Binding-site contacts:
Ligand atom O contacts residue TRP147 of chain 1.A at 3.4 Å (h-bond).
Ligand atom N contacts residue SER77 of chain 1.A at 3.2 Å (h-bond).
Ligand atom O contacts residue TRP73 of chain 1.A at 3.2 Å (h-bond).
Ligand atom O contacts residue HIS155 of chain 1.A at 2.9 Å.
Ligand atom OG1 contacts residue LYS146 of chain 1.A at 3.1 Å (salt-bridge).
Ligand atom O contacts residue LYS146 of chain 1.A at 2.7 Å.
Ligand atom CD contacts residue GLU163 of chain 1.A at 3.4 Å.
Ligand atom N contacts residue GLU63 of chain 1.A at 2.8 Å (salt-bridge).
Ligand atom CD contacts residue TRP167 of chain 1.A at 3.4 Å (hydrophobic).
Ligand atom OXT contacts residue ASN80 of chain 1.A at 2.8 Å (h-bond).
Ligand atom CE contacts residue ARG62 of chain 1.A at 3.2 Å.
Ligand atom NZ contacts residue TRP167 of chain 1.A at 2.6 Å.
Ligand atom C contacts residue TYR84 of chain 1.A at 3.2 Å (hydrophobic).
Ligand atom ND2 contacts residue TYR156 of chain 1.A at 3.0 Å (h-bond).
Ligand atom OD1 contacts residue GLN70 of chain 1.A at 3.1 Å (h-bond).
Ligand atom C contacts residue LYS146 of chain 1.A at 3.4 Å.
Ligand atom O contacts residue TYR159 of chain 1.A at 2.7 Å (h-bond).
Ligand atom O contacts residue TYR84 of chain 1.A at 2.7 Å (h-bond).
Ligand atom O contacts residue TYR7 of chain 1.A at 3.4 Å.
Ligand atom ND2 contacts residue GLN97 of chain 1.A at 3.0 Å (h-bond).
Ligand atom O contacts residue TRP147 of chain 1.A at 2.8 Å (h-bond).
Ligand atom OXT contacts residue LYS146 of chain 1.A at 3.2 Å.
Ligand atom O contacts residue LYS66 of chain 1.A at 2.8 Å.
Ligand atom NZ contacts residue ARG62 of chain 1.A at 3.0 Å (salt-bridge).
Ligand atom OD1 contacts residue GLN97 of chain 1.A at 2.7 Å (h-bond).
Ligand atom CA contacts residue GLU63 of chain 1.A at 3.2 Å.
Ligand atom O contacts residue TRP73 of chain 1.A at 2.9 Å (h-bond).
Ligand atom C contacts residue TYR7 of chain 1.A at 3.2 Å (hydrophobic).
Ligand atom CB contacts residue TYR7 of chain 1.A at 3.4 Å (hydrophobic).
Ligand atom N contacts residue TYR7 of chain 1.A at 3.0 Å (h-bond).
Ligand atom C contacts residue TRP73 of chain 1.A at 3.4 Å (hydrophobic).
Ligand atom CG contacts residue SER77 of chain 1.A at 3.2 Å.
Ligand atom CA contacts residue TYR7 of chain 1.A at 3.2 Å (hydrophobic).
Ligand atom CA contacts residue TRP73 of chain 1.A at 3.4 Å (hydrophobic).
Ligand atom O contacts residue THR143 of chain 1.A at 2.6 Å (h-bond).
Ligand atom N contacts residue TYR171 of chain 1.A at 2.8 Å (h-bond).
Ligand atom OXT contacts residue TYR84 of chain 1.A at 3.1 Å (h-bond).
Ligand atom CD1 contacts residue HIS155 of chain 1.A at 3.2 Å.
Ligand atom CB contacts residue TRP73 of chain 1.A at 3.3 Å (hydrophobic).
Ligand atom N contacts residue GLN70 of chain 1.A at 2.9 Å (h-bond).

Sequence of chain 1.A:
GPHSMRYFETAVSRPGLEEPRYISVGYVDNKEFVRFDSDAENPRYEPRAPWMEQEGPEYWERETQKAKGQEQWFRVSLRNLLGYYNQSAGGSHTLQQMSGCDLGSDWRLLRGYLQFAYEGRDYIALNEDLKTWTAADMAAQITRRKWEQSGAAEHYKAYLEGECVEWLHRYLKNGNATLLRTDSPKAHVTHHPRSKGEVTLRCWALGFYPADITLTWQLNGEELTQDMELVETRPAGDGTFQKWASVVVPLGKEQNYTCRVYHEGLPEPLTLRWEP

This small molecule binds to this protein.
Small molecule (SMILES): CSCC[C@H](NC(=O)[C@@H](NC(=O)[C@H](C)NC(=O)[C@H](CC(C)C)NC(=O)[C@H](CC(N)=O)NC(=O)[C@H](Cc1ccc(O)cc1)NC(=O)[C@@H](NC(=O)[C@H](C)NC(=O)[C@@H](N)CCCCN)C(C)C)[C@@H](C)O)C(=O)O